A small-molecule ligand and the protein it binds are described below.
Small molecule (SMILES): OC[C@H]1O[C@@](CO)(O[C@H]2O[C@H](CO)[C@@H](O)[C@H](O)[C@H]2O)[C@@H](O)[C@@H]1O

Binding-site contacts:
Ligand atom C1 contacts residue GLU8 of chain 1.B at 3.4 Å.
Ligand atom O4 contacts residue GLY56 of chain 1.B at 4.3 Å.
Ligand atom C2 contacts residue TYR54 of chain 1.B at 4.2 Å (hydrophobic).
Ligand atom O2 contacts residue GLU8 of chain 1.B at 4.5 Å.
Ligand atom O3 contacts residue TYR54 of chain 1.B at 4.1 Å.
Ligand atom C4 contacts residue ASP57 of chain 1.B at 4.4 Å.
Ligand atom O5 contacts residue GLU8 of chain 1.B at 4.1 Å.
Ligand atom C3 contacts residue LEU11 of chain 1.B at 4.4 Å (hydrophobic).
Ligand atom O3 contacts residue LEU11 of chain 1.B at 3.8 Å.
Ligand atom C6 contacts residue TYR54 of chain 1.B at 3.9 Å (hydrophobic).
Ligand atom O3 contacts residue GLU8 of chain 1.B at 4.1 Å.
Ligand atom C6 contacts residue ASP57 of chain 1.B at 4.5 Å.
Ligand atom O6 contacts residue LYS15 of chain 1.B at 4.5 Å.
Ligand atom O3 contacts residue GLY56 of chain 1.B at 4.3 Å.
Ligand atom O6 contacts residue TYR54 of chain 1.B at 4.4 Å.
Ligand atom C4 contacts residue TYR54 of chain 1.B at 4.1 Å (hydrophobic).
Ligand atom O6 contacts residue THR16 of chain 1.B at 4.4 Å.
Ligand atom O4 contacts residue LEU11 of chain 1.B at 4.2 Å.
Ligand atom C5 contacts residue TYR54 of chain 1.B at 4.4 Å (hydrophobic).
Ligand atom O3 contacts residue GLU8 of chain 1.B at 4.3 Å.
Ligand atom C2 contacts residue GLU8 of chain 1.B at 3.1 Å.
Ligand atom O2 contacts residue GLU8 of chain 1.B at 3.1 Å (salt-bridge).
Ligand atom O5 contacts residue TYR54 of chain 1.B at 4.1 Å.
Ligand atom O4 contacts residue ASP57 of chain 1.B at 3.4 Å.

Sequence of chain 1.B:
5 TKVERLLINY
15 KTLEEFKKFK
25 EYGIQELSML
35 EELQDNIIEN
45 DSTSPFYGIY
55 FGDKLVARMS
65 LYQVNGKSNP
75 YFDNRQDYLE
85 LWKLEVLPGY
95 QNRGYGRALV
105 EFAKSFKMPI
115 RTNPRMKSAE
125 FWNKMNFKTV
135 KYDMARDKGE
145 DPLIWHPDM